Binding-site contacts:
Ligand atom N2 contacts residue ASN300 of chain 1.C at 2.9 Å (h-bond).
Ligand atom C7 contacts residue ASN300 of chain 1.C at 3.8 Å.
Ligand atom O7 contacts residue ASN300 of chain 1.C at 4.2 Å.
Ligand atom O5 contacts residue ASN300 of chain 1.C at 2.4 Å (h-bond).
Ligand atom C8 contacts residue LYS298 of chain 1.C at 3.8 Å.
Ligand atom C3 contacts residue ASN300 of chain 1.C at 3.8 Å.
Ligand atom C4 contacts residue ASN300 of chain 1.C at 4.3 Å.
Ligand atom C2 contacts residue ASN300 of chain 1.C at 2.5 Å.
Ligand atom C5 contacts residue ASN300 of chain 1.C at 3.7 Å.
Ligand atom C1 contacts residue ASN300 of chain 1.C at 1.4 Å.

Sequence of chain 1.C:
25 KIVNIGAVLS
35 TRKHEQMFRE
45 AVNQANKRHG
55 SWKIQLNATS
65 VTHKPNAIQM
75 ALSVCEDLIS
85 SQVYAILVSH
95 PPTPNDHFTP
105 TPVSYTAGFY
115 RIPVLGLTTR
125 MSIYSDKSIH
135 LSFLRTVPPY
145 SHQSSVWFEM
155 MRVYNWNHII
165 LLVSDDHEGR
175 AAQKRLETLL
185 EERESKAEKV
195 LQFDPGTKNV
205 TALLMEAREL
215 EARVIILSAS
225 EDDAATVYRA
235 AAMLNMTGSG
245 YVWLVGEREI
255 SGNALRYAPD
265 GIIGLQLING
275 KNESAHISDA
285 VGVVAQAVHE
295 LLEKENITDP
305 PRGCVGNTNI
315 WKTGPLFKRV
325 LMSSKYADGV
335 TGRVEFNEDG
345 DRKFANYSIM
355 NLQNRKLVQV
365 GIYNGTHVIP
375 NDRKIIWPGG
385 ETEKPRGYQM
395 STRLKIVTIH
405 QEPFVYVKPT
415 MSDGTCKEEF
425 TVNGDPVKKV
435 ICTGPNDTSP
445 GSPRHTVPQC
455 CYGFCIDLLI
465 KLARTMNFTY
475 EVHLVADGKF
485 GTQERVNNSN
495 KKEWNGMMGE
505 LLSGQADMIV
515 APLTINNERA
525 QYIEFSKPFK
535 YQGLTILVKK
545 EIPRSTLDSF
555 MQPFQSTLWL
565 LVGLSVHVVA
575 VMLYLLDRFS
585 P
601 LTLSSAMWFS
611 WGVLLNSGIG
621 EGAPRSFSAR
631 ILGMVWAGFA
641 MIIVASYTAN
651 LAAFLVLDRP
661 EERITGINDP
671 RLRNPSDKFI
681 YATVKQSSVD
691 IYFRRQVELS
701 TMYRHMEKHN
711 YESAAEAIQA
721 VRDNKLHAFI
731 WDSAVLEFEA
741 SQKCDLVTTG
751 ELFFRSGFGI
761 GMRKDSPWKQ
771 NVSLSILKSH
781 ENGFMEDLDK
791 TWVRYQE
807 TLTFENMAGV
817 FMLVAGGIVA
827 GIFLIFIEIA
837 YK

A protein and the small-molecule ligand that binds it are described below.
Small molecule (SMILES): CC(=O)N[C@@H]1[C@@H](O)[C@H](O)[C@@H](CO)O[C@H]1O